Sequence of chain 40.A:
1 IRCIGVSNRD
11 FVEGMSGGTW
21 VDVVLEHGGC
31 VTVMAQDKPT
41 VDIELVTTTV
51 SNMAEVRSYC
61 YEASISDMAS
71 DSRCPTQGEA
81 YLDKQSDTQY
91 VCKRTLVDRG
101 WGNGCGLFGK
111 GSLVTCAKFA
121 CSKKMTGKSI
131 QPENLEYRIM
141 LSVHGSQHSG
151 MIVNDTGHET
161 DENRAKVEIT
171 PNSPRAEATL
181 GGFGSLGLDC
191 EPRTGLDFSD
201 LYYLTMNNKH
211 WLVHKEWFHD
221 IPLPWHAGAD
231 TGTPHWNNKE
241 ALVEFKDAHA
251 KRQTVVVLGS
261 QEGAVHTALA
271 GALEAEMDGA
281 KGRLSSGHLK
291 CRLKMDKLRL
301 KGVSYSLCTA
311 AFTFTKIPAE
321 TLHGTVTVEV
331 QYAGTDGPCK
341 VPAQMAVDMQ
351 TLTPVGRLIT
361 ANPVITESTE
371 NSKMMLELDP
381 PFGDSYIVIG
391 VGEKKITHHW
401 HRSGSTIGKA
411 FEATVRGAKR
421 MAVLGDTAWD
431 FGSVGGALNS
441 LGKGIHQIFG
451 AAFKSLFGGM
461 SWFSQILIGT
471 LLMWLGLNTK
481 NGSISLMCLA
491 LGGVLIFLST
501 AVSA

Binding-site contacts:
Ligand atom C4 contacts residue ASN154 of chain 40.A at 4.3 Å.
Ligand atom C6 contacts residue MET151 of chain 40.A at 4.0 Å (hydrophobic).
Ligand atom C5 contacts residue THR156 of chain 40.A at 4.1 Å.
Ligand atom N2 contacts residue ASN154 of chain 40.A at 2.9 Å (h-bond).
Ligand atom C7 contacts residue ASN154 of chain 40.A at 3.3 Å.
Ligand atom C5 contacts residue ASN154 of chain 40.A at 3.7 Å.
Ligand atom O5 contacts residue ASN154 of chain 40.A at 2.3 Å (h-bond).
Ligand atom O5 contacts residue MET151 of chain 40.A at 3.9 Å.
Ligand atom O5 contacts residue THR156 of chain 40.A at 3.9 Å.
Ligand atom C2 contacts residue ASN154 of chain 40.A at 2.5 Å.
Ligand atom C2 contacts residue THR156 of chain 40.A at 4.2 Å.
Ligand atom C3 contacts residue ASN154 of chain 40.A at 3.8 Å.
Ligand atom C1 contacts residue THR156 of chain 40.A at 3.2 Å.
Ligand atom N2 contacts residue THR156 of chain 40.A at 4.3 Å.
Ligand atom C3 contacts residue THR156 of chain 40.A at 4.5 Å.
Ligand atom C1 contacts residue ASN154 of chain 40.A at 1.4 Å.
Ligand atom O6 contacts residue MET151 of chain 40.A at 4.0 Å.
Ligand atom C8 contacts residue ASN154 of chain 40.A at 2.8 Å.
Ligand atom O7 contacts residue ASN154 of chain 40.A at 4.3 Å.

This small molecule binds to this protein.
Small molecule (SMILES): CC(=O)N[C@@H]1[C@@H](O)[C@H](O)[C@@H](CO)O[C@H]1O